Sequence of chain 1.D:
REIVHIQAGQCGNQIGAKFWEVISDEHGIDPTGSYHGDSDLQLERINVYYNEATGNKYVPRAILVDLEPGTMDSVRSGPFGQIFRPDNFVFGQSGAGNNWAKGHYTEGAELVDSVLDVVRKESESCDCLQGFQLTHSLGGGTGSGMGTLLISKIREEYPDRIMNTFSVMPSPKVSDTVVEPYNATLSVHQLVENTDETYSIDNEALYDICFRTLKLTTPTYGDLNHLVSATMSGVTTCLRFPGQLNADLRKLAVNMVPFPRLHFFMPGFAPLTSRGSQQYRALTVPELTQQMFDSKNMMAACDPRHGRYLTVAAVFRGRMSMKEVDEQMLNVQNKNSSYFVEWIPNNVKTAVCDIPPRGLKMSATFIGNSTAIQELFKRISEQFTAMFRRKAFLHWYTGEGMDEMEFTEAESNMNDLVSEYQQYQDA

A small-molecule ligand and the protein it binds are described below.
Small molecule (SMILES): COc1ccc(NS(=O)(=O)c2c(F)c(F)c(F)c(F)c2F)cc1F

Binding-site contacts:
Ligand atom NAM contacts residue VAL353 of chain 1.D at 3.2 Å (h-bond).
Ligand atom CAW contacts residue GLN245 of chain 1.D at 3.2 Å.
Ligand atom CAS contacts residue CYS239 of chain 1.D at 2.8 Å (hydrophobic).
Ligand atom OAB contacts residue GLN245 of chain 1.D at 2.5 Å (h-bond).
Ligand atom CAJ contacts residue GLN245 of chain 1.D at 2.0 Å.
Ligand atom CAV contacts residue GLN245 of chain 1.D at 3.6 Å.
Ligand atom FAI contacts residue T131 of chain 1.P at 3.9 Å.
Ligand atom FAI contacts residue ALA352 of chain 1.D at 3.9 Å.
Ligand atom CAT contacts residue VAL353 of chain 1.D at 3.4 Å (hydrophobic).
Ligand atom FAF contacts residue CYS354 of chain 1.D at 3.4 Å.
Ligand atom SAX contacts residue GLN245 of chain 1.D at 3.0 Å.
Ligand atom CAT contacts residue PRO243 of chain 1.D at 3.7 Å (hydrophobic).
Ligand atom CAW contacts residue ALA352 of chain 1.D at 3.6 Å (hydrophobic).
Ligand atom CAW contacts residue PRO243 of chain 1.D at 3.9 Å (hydrophobic).
Ligand atom FAI contacts residue GLN245 of chain 1.D at 2.4 Å.
Ligand atom CAK contacts residue GLN245 of chain 1.D at 2.4 Å.
Ligand atom CAS contacts residue GLN245 of chain 1.D at 4.0 Å.
Ligand atom FAF contacts residue CYS239 of chain 1.D at 2.9 Å.
Ligand atom FAH contacts residue VAL353 of chain 1.D at 2.4 Å.
Ligand atom CAO contacts residue GLN245 of chain 1.D at 3.1 Å.
Ligand atom FAF contacts residue VAL316 of chain 1.D at 4.0 Å.
Ligand atom CAS contacts residue ALA352 of chain 1.D at 3.6 Å (hydrophobic).
Ligand atom CAS contacts residue T131 of chain 1.P at 3.9 Å.
Ligand atom CAR contacts residue CYS239 of chain 1.D at 2.7 Å (hydrophobic).
Ligand atom CAQ contacts residue CYS239 of chain 1.D at 1.8 Å (hydrophobic).
Ligand atom NAM contacts residue GLN245 of chain 1.D at 3.8 Å.
Ligand atom FAH contacts residue PRO243 of chain 1.D at 3.9 Å.
Ligand atom OAC contacts residue PRO243 of chain 1.D at 3.5 Å.
Ligand atom FAG contacts residue T131 of chain 1.P at 3.0 Å.
Ligand atom FAH contacts residue CYS354 of chain 1.D at 3.6 Å.
Ligand atom CAQ contacts residue ALA352 of chain 1.D at 3.9 Å (hydrophobic).
Ligand atom CAA contacts residue MET323 of chain 1.D at 3.2 Å (hydrophobic).
Ligand atom CAU contacts residue ALA352 of chain 1.D at 3.5 Å (hydrophobic).
Ligand atom CAU contacts residue GLN245 of chain 1.D at 2.9 Å.
Ligand atom CAL contacts residue VAL353 of chain 1.D at 3.9 Å (hydrophobic).
Ligand atom FAG contacts residue CYS239 of chain 1.D at 3.1 Å.
Ligand atom CAO contacts residue VAL353 of chain 1.D at 3.8 Å (hydrophobic).
Ligand atom CAT contacts residue ALA352 of chain 1.D at 3.9 Å (hydrophobic).
Ligand atom OAC contacts residue GLN245 of chain 1.D at 2.3 Å.
Ligand atom NAM contacts residue ALA352 of chain 1.D at 3.9 Å.